Binding-site contacts:
Ligand atom O9 contacts residue MET100 of chain 1.A at 3.4 Å (h-bond).
Ligand atom C17 contacts residue ASP208 of chain 1.A at 3.6 Å.
Ligand atom C4 contacts residue MET100 of chain 1.A at 3.8 Å (hydrophobic).
Ligand atom C6 contacts residue ASP208 of chain 1.A at 3.3 Å.
Ligand atom C2 contacts residue THR125 of chain 1.A at 3.5 Å.
Ligand atom C3 contacts residue LYS79 of chain 1.A at 3.5 Å.
Ligand atom O22 contacts residue PHE209 of chain 1.A at 3.3 Å.
Ligand atom C27 contacts residue MET128 of chain 1.A at 3.3 Å (hydrophobic).
Ligand atom C4 contacts residue LYS79 of chain 1.A at 3.5 Å.
Ligand atom C23 contacts residue ALA77 of chain 1.A at 3.6 Å (hydrophobic).
Ligand atom N7 contacts residue ASP208 of chain 1.A at 3.2 Å (salt-bridge).
Ligand atom C24 contacts residue ALA77 of chain 1.A at 3.6 Å (hydrophobic).
Ligand atom C1 contacts residue LYS79 of chain 1.A at 3.8 Å.
Ligand atom C11 contacts residue ASP208 of chain 1.A at 3.6 Å.
Ligand atom F16 contacts residue HIS188 of chain 1.A at 3.6 Å.
Ligand atom N10 contacts residue ALA207 of chain 1.A at 3.7 Å.
Ligand atom N20 contacts residue THR125 of chain 1.A at 3.2 Å (h-bond).
Ligand atom C1 contacts residue THR125 of chain 1.A at 3.6 Å.
Ligand atom N25 contacts residue MET128 of chain 1.A at 3.3 Å (h-bond).
Ligand atom C19 contacts residue THR125 of chain 1.A at 3.7 Å.
Ligand atom C27 contacts residue LEU197 of chain 1.A at 3.7 Å (hydrophobic).
Ligand atom N25 contacts residue TYR127 of chain 1.A at 3.7 Å.
Ligand atom N10 contacts residue ASP208 of chain 1.A at 3.1 Å (salt-bridge).
Ligand atom C17 contacts residue ALA207 of chain 1.A at 3.5 Å (hydrophobic).
Ligand atom C1 contacts residue MET123 of chain 1.A at 3.7 Å (hydrophobic).
Ligand atom O9 contacts residue GLU96 of chain 1.A at 3.3 Å (salt-bridge).
Ligand atom C24 contacts residue GLU126 of chain 1.A at 3.4 Å.
Ligand atom C24 contacts residue THR125 of chain 1.A at 3.8 Å.
Ligand atom C8 contacts residue ASP208 of chain 1.A at 3.2 Å.
Ligand atom N20 contacts residue ALA77 of chain 1.A at 3.6 Å.
Ligand atom N25 contacts residue GLU126 of chain 1.A at 3.6 Å.
Ligand atom C8 contacts residue MET100 of chain 1.A at 3.7 Å (hydrophobic).
Ligand atom C1 contacts residue ALA77 of chain 1.A at 3.2 Å (hydrophobic).
Ligand atom C26 contacts residue LEU197 of chain 1.A at 3.6 Å (hydrophobic).
Ligand atom C6 contacts residue GLU96 of chain 1.A at 3.6 Å.
Ligand atom C27 contacts residue TYR127 of chain 1.A at 3.7 Å (hydrophobic).
Ligand atom C3 contacts residue THR125 of chain 1.A at 3.7 Å.
Ligand atom N10 contacts residue ILE109 of chain 1.A at 3.6 Å.
Ligand atom C24 contacts residue LEU197 of chain 1.A at 3.8 Å (hydrophobic).
Ligand atom O9 contacts residue ASP208 of chain 1.A at 3.4 Å (salt-bridge).

Sequence of chain 1.A:
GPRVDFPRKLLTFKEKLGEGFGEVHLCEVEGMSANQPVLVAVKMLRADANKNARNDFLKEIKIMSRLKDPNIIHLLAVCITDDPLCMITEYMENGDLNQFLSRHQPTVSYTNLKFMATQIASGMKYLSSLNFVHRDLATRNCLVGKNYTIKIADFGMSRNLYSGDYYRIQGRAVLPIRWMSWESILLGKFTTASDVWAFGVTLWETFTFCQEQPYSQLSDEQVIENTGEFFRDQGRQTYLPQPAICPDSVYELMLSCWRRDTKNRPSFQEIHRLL

A small-molecule ligand and the protein it binds are described below.
Small molecule (SMILES): Cc1ccc(CNC(=O)Nc2cccc(F)c2)cc1NC(=O)c1cnc2ccccn12